A protein and the small-molecule ligand that binds it are described below.
Small molecule (SMILES): Cc1cn([C@H]2C[C@H](OP(=O)(O)O)[C@@H](COP(=O)(O)O)O2)c(=O)[nH]c1=O

Sequence of chain 1.A:
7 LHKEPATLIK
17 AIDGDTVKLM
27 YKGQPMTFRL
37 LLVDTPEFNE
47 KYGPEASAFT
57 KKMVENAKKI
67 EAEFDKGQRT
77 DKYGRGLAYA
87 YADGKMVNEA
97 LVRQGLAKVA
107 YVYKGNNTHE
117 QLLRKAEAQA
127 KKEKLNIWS

Binding-site contacts:
Ligand atom O5P contacts residue TYR107 of chain 1.A at 4.0 Å.
Ligand atom O5P contacts residue ARG35 of chain 1.A at 2.8 Å (salt-bridge).
Ligand atom C2 contacts residue TYR109 of chain 1.A at 3.8 Å (hydrophobic).
Ligand atom C4' contacts residue ARG81 of chain 1.A at 3.9 Å.
Ligand atom C4 contacts residue LEU83 of chain 1.A at 3.7 Å (hydrophobic).
Ligand atom P1 contacts residue LYS78 of chain 1.A at 3.7 Å.
Ligand atom O5' contacts residue ARG35 of chain 1.A at 3.6 Å.
Ligand atom O5P contacts residue CA1 of chain 1.B at 3.2 Å.
Ligand atom C2 contacts residue ASP77 of chain 1.A at 4.0 Å.
Ligand atom O4' contacts residue TYR79 of chain 1.A at 4.0 Å.
Ligand atom O1P contacts residue LYS78 of chain 1.A at 2.6 Å (salt-bridge).
Ligand atom P2 contacts residue ARG35 of chain 1.A at 3.6 Å.
Ligand atom O4 contacts residue LEU37 of chain 1.A at 3.8 Å.
Ligand atom C5M contacts residue LEU36 of chain 1.A at 4.0 Å (hydrophobic).
Ligand atom O4P contacts residue ARG35 of chain 1.A at 2.9 Å (salt-bridge).
Ligand atom P2 contacts residue ARG81 of chain 1.A at 4.0 Å.
Ligand atom C4 contacts residue TYR109 of chain 1.A at 3.6 Å (hydrophobic).
Ligand atom C5' contacts residue ARG81 of chain 1.A at 4.0 Å.
Ligand atom O4' contacts residue ARG81 of chain 1.A at 3.1 Å (salt-bridge).
Ligand atom C3' contacts residue TYR107 of chain 1.A at 3.9 Å (hydrophobic).
Ligand atom C6 contacts residue ARG81 of chain 1.A at 4.0 Å.
Ligand atom O3' contacts residue LYS78 of chain 1.A at 3.4 Å.
Ligand atom C5' contacts residue TYR107 of chain 1.A at 3.6 Å (hydrophobic).
Ligand atom N3 contacts residue TYR109 of chain 1.A at 3.4 Å.
Ligand atom C5M contacts residue TYR107 of chain 1.A at 3.8 Å (hydrophobic).
Ligand atom O2 contacts residue TYR109 of chain 1.A at 4.0 Å.
Ligand atom N3 contacts residue LEU83 of chain 1.A at 3.9 Å.
Ligand atom O4 contacts residue TYR109 of chain 1.A at 3.8 Å.
Ligand atom C5M contacts residue ARG35 of chain 1.A at 3.7 Å.
Ligand atom O5P contacts residue ASP40 of chain 1.A at 3.4 Å (salt-bridge).
Ligand atom O4P contacts residue ARG81 of chain 1.A at 2.8 Å (salt-bridge).
Ligand atom O5' contacts residue ARG81 of chain 1.A at 3.0 Å (salt-bridge).
Ligand atom O2P contacts residue TYR79 of chain 1.A at 2.7 Å (h-bond).
Ligand atom P1 contacts residue TYR79 of chain 1.A at 3.6 Å.
Ligand atom O4 contacts residue LEU83 of chain 1.A at 3.6 Å.
Ligand atom O2 contacts residue ASP77 of chain 1.A at 3.9 Å.
Ligand atom C5 contacts residue TYR107 of chain 1.A at 4.0 Å (hydrophobic).
Ligand atom O1P contacts residue TYR79 of chain 1.A at 3.5 Å (h-bond).
Ligand atom C2' contacts residue TYR109 of chain 1.A at 3.5 Å (hydrophobic).
Ligand atom C2' contacts residue TYR107 of chain 1.A at 3.7 Å (hydrophobic).